A small-molecule ligand and the protein it binds are described below.
Small molecule (SMILES): O=C(N[C@H]1c2ccccc2C[C@H]1O)[C@H](OCc1ccccc1F)[C@H](O)[C@@H](O)[C@@H](OCc1ccccc1F)C(=O)N[C@H]1c2ccccc2C[C@H]1O

Binding-site contacts:
Ligand atom O20 contacts residue GLY49 of chain 1.B at 3.4 Å.
Ligand atom O36 contacts residue ASP29 of chain 1.A at 3.1 Å (salt-bridge).
Ligand atom N21 contacts residue GLY27 of chain 1.B at 3.0 Å (h-bond).
Ligand atom O24 contacts residue ASP25 of chain 1.A at 2.7 Å (salt-bridge).
Ligand atom F49 contacts residue GLY49 of chain 1.B at 3.4 Å.
Ligand atom C05 contacts residue PRO81 of chain 1.A at 3.5 Å (hydrophobic).
Ligand atom F49 contacts residue PRO81 of chain 1.A at 3.5 Å.
Ligand atom C17 contacts residue ASP25 of chain 1.B at 3.3 Å.
Ligand atom F50 contacts residue GLY49 of chain 1.A at 3.3 Å.
Ligand atom O46 contacts residue GLY27 of chain 1.B at 3.1 Å (h-bond).
Ligand atom C29 contacts residue GLY48 of chain 1.A at 3.5 Å.
Ligand atom F49 contacts residue ILE50 of chain 1.B at 3.3 Å.
Ligand atom C44 contacts residue VAL32 of chain 1.B at 3.4 Å (hydrophobic).
Ligand atom C12 contacts residue LEU23 of chain 1.B at 3.5 Å (hydrophobic).
Ligand atom C44 contacts residue ASP30 of chain 1.B at 3.4 Å.
Ligand atom C42 contacts residue ILE50 of chain 1.A at 3.4 Å (hydrophobic).
Ligand atom O24 contacts residue ASP25 of chain 1.B at 2.7 Å (salt-bridge).
Ligand atom C11 contacts residue ARG8 of chain 1.B at 3.5 Å.
Ligand atom C03 contacts residue ARG8 of chain 1.A at 3.4 Å.
Ligand atom C43 contacts residue ILE50 of chain 1.A at 3.5 Å (hydrophobic).
Ligand atom C32 contacts residue ALA28 of chain 1.A at 3.5 Å (hydrophobic).
Ligand atom C13 contacts residue ASP25 of chain 1.B at 3.5 Å.
Ligand atom O22 contacts residue ASP25 of chain 1.A at 3.4 Å (salt-bridge).
Ligand atom C15 contacts residue GLY27 of chain 1.A at 3.5 Å.
Ligand atom O25 contacts residue ASP25 of chain 1.A at 2.6 Å (salt-bridge).
Ligand atom C23 contacts residue ILE84 of chain 1.A at 3.4 Å (hydrophobic).
Ligand atom C34 contacts residue ASP30 of chain 1.A at 3.5 Å.
Ligand atom C17 contacts residue ASP25 of chain 1.A at 3.5 Å.
Ligand atom O46 contacts residue ASP29 of chain 1.B at 3.0 Å (salt-bridge).
Ligand atom C12 contacts residue GLY27 of chain 1.A at 3.4 Å.
Ligand atom O27 contacts residue GLY49 of chain 1.A at 3.1 Å.
Ligand atom N28 contacts residue GLY27 of chain 1.A at 3.1 Å (h-bond).
Ligand atom C18 contacts residue GLY27 of chain 1.B at 3.4 Å.
Ligand atom C42 contacts residue ALA28 of chain 1.B at 3.5 Å (hydrophobic).
Ligand atom C23 contacts residue ASP25 of chain 1.A at 3.4 Å.
Ligand atom O36 contacts residue GLY27 of chain 1.A at 3.3 Å (h-bond).
Ligand atom F50 contacts residue ILE50 of chain 1.A at 3.3 Å.
Ligand atom C13 contacts residue ILE84 of chain 1.B at 3.4 Å (hydrophobic).
Ligand atom C39 contacts residue GLY48 of chain 1.B at 3.4 Å.
Ligand atom C02 contacts residue GLY27 of chain 1.B at 3.5 Å.

Sequence of chain 1.A:
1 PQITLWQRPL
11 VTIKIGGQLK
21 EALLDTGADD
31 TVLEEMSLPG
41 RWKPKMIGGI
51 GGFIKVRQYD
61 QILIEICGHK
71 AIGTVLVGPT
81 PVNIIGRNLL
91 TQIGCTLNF

Sequence of chain 1.B:
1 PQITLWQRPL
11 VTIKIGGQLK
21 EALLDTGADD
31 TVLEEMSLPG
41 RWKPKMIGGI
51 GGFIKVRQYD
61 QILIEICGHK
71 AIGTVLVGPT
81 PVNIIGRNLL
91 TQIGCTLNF